A protein and the small-molecule ligand that binds it are described below.
Small molecule (SMILES): CC(=O)N[C@H]1[C@H](OC[C@H]2O[C@H](OP(=O)(O)O)[C@H](NC(C)=O)[C@@H](O)[C@@H]2O)O[C@H](CO)[C@@H](OP(=O)(O)O)[C@@H]1O

Binding-site contacts:
Ligand atom C6 contacts residue GLY33 of chain 1.A at 4.0 Å.
Ligand atom O46 contacts residue HIS99 of chain 1.A at 3.4 Å (h-bond).
Ligand atom O3 contacts residue GLY105 of chain 1.A at 3.3 Å (h-bond).
Ligand atom OP1 contacts residue SER56 of chain 1.A at 2.6 Å (h-bond).
Ligand atom O46 contacts residue ASN107 of chain 1.A at 2.8 Å (h-bond).
Ligand atom P contacts residue SER52 of chain 1.A at 4.0 Å.
Ligand atom P45 contacts residue THR106 of chain 1.A at 3.9 Å.
Ligand atom O6 contacts residue GLY33 of chain 1.A at 3.7 Å.
Ligand atom O5 contacts residue SER52 of chain 1.A at 3.7 Å.
Ligand atom OP1 contacts residue GLY54 of chain 1.A at 4.1 Å.
Ligand atom O6 contacts residue SER52 of chain 1.A at 2.5 Å.
Ligand atom OP2 contacts residue GLY54 of chain 1.A at 3.2 Å (h-bond).
Ligand atom O48 contacts residue GLY105 of chain 1.A at 3.5 Å (h-bond).
Ligand atom O4 contacts residue THR106 of chain 1.A at 4.0 Å.
Ligand atom OP3 contacts residue ASN53 of chain 1.A at 3.8 Å.
Ligand atom P45 contacts residue ARG100 of chain 1.B at 3.7 Å.
Ligand atom O4 contacts residue ARG100 of chain 1.B at 3.1 Å (salt-bridge).
Ligand atom O48 contacts residue THR106 of chain 1.A at 3.3 Å.
Ligand atom O6 contacts residue ASN53 of chain 1.A at 3.9 Å.
Ligand atom C5 contacts residue SER52 of chain 1.A at 4.0 Å.
Ligand atom O3 contacts residue THR106 of chain 1.A at 3.8 Å.
Ligand atom C6 contacts residue TYR57 of chain 1.A at 3.7 Å (hydrophobic).
Ligand atom O5 contacts residue SER52 of chain 1.A at 3.7 Å.
Ligand atom O47 contacts residue GLY33 of chain 1.A at 4.1 Å.
Ligand atom O48 contacts residue ASN107 of chain 1.A at 2.9 Å (h-bond).
Ligand atom O47 contacts residue HIS99 of chain 1.A at 3.0 Å (h-bond).
Ligand atom OP2 contacts residue SER52 of chain 1.A at 2.7 Å (h-bond).
Ligand atom P contacts residue GLY54 of chain 1.A at 3.5 Å.
Ligand atom OP2 contacts residue SER56 of chain 1.A at 3.0 Å (h-bond).
Ligand atom O46 contacts residue ARG100 of chain 1.B at 2.9 Å (salt-bridge).
Ligand atom O46 contacts residue THR106 of chain 1.A at 3.5 Å.
Ligand atom OP3 contacts residue GLY54 of chain 1.A at 3.2 Å (h-bond).
Ligand atom P contacts residue SER56 of chain 1.A at 3.3 Å.
Ligand atom O6 contacts residue ILE51 of chain 1.A at 3.5 Å (h-bond).
Ligand atom OP2 contacts residue GLY55 of chain 1.A at 3.4 Å (h-bond).
Ligand atom C6 contacts residue SER52 of chain 1.A at 3.8 Å.
Ligand atom P45 contacts residue HIS99 of chain 1.A at 3.7 Å.
Ligand atom C6 contacts residue SER52 of chain 1.A at 3.7 Å.
Ligand atom O1 contacts residue SER56 of chain 1.A at 3.6 Å.
Ligand atom P45 contacts residue ASN107 of chain 1.A at 3.6 Å.

Sequence of chain 1.B:
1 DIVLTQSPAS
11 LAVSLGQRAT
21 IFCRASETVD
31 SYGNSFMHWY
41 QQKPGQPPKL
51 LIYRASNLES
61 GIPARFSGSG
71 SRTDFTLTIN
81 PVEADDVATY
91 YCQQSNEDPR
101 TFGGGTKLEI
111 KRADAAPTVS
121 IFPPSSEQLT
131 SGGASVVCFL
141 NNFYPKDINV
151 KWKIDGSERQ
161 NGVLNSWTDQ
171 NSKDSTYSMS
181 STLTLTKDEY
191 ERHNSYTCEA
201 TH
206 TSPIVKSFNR

Sequence of chain 1.A:
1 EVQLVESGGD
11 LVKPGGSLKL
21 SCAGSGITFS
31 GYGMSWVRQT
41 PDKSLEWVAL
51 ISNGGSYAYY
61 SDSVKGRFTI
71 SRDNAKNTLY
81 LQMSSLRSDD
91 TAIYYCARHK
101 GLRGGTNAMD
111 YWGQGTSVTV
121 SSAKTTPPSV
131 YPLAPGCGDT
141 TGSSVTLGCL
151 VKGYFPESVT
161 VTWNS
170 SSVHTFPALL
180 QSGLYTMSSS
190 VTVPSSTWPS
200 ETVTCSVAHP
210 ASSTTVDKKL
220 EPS